This small molecule binds to this protein.
Small molecule (SMILES): Oc1cc(O)c2ccccc2c1

Binding-site contacts:
Ligand atom C2 contacts residue TYR54 of chain 1.C at 3.5 Å (hydrophobic).
Ligand atom O2 contacts residue HIS397 of chain 1.C at 3.6 Å.
Ligand atom C6 contacts residue MET398 of chain 1.C at 3.9 Å (hydrophobic).
Ligand atom O2 contacts residue TYR54 of chain 1.C at 3.3 Å (h-bond).
Ligand atom C5 contacts residue HIS397 of chain 1.C at 4.2 Å.
Ligand atom C5 contacts residue TYR54 of chain 1.C at 3.3 Å (hydrophobic).
Ligand atom C3 contacts residue TYR54 of chain 1.C at 3.4 Å (hydrophobic).
Ligand atom C10 contacts residue MET398 of chain 1.C at 3.8 Å (hydrophobic).
Ligand atom C8 contacts residue MET398 of chain 1.C at 4.3 Å (hydrophobic).
Ligand atom C6 contacts residue TYR54 of chain 1.C at 3.6 Å (hydrophobic).
Ligand atom C9 contacts residue TYR400 of chain 1.C at 4.5 Å (hydrophobic).
Ligand atom C4 contacts residue MET398 of chain 1.C at 3.4 Å (hydrophobic).
Ligand atom C7 contacts residue TYR54 of chain 1.C at 3.7 Å (hydrophobic).
Ligand atom C4 contacts residue TYR54 of chain 1.C at 3.4 Å (hydrophobic).
Ligand atom C7 contacts residue TYR400 of chain 1.C at 3.7 Å (hydrophobic).
Ligand atom O1 contacts residue TYR54 of chain 1.C at 4.3 Å.
Ligand atom C3 contacts residue MET398 of chain 1.C at 3.7 Å (hydrophobic).
Ligand atom C7 contacts residue MET398 of chain 1.C at 4.2 Å (hydrophobic).
Ligand atom O1 contacts residue ARG214 of chain 1.C at 3.9 Å.
Ligand atom O1 contacts residue LEU273 of chain 1.C at 4.0 Å.
Ligand atom C10 contacts residue TYR400 of chain 1.C at 4.4 Å (hydrophobic).
Ligand atom C2 contacts residue SER274 of chain 1.C at 3.9 Å.
Ligand atom C5 contacts residue MET398 of chain 1.C at 3.4 Å (hydrophobic).
Ligand atom C1 contacts residue MET398 of chain 1.C at 3.8 Å (hydrophobic).
Ligand atom C2 contacts residue MET398 of chain 1.C at 4.1 Å (hydrophobic).
Ligand atom C9 contacts residue MET398 of chain 1.C at 3.9 Å (hydrophobic).
Ligand atom O2 contacts residue SER274 of chain 1.C at 3.6 Å.
Ligand atom C8 contacts residue TYR54 of chain 1.C at 3.5 Å (hydrophobic).
Ligand atom C8 contacts residue TYR400 of chain 1.C at 3.8 Å (hydrophobic).
Ligand atom O2 contacts residue MET398 of chain 1.C at 4.0 Å.
Ligand atom C1 contacts residue TYR54 of chain 1.C at 3.7 Å (hydrophobic).
Ligand atom C9 contacts residue TYR54 of chain 1.C at 3.4 Å (hydrophobic).
Ligand atom O1 contacts residue MET398 of chain 1.C at 4.3 Å.
Ligand atom C6 contacts residue HIS397 of chain 1.C at 3.9 Å.
Ligand atom C10 contacts residue TYR54 of chain 1.C at 3.5 Å (hydrophobic).
Ligand atom C3 contacts residue SER274 of chain 1.C at 4.2 Å.

Sequence of chain 1.C:
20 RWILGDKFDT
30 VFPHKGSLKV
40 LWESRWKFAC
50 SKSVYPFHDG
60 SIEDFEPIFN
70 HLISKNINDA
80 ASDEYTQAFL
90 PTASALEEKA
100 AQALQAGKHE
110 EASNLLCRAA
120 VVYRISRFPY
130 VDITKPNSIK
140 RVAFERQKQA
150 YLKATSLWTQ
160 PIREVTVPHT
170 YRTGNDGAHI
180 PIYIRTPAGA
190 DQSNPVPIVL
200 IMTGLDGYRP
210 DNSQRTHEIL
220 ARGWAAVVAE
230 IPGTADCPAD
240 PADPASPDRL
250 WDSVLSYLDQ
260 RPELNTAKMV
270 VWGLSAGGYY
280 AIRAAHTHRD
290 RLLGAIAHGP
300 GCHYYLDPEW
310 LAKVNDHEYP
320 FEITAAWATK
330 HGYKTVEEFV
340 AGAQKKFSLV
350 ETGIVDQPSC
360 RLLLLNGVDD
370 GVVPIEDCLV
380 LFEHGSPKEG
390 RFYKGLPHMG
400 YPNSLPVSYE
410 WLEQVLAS